A protein and the small-molecule ligand that binds it are described below.
Small molecule (SMILES): CC(=O)N[C@H]1[C@H](O[C@H]2[C@H](O)[C@@H](NC(C)=O)CO[C@@H]2CO)O[C@H](CO)[C@@H](O)[C@@H]1O

Sequence of chain 1.F:
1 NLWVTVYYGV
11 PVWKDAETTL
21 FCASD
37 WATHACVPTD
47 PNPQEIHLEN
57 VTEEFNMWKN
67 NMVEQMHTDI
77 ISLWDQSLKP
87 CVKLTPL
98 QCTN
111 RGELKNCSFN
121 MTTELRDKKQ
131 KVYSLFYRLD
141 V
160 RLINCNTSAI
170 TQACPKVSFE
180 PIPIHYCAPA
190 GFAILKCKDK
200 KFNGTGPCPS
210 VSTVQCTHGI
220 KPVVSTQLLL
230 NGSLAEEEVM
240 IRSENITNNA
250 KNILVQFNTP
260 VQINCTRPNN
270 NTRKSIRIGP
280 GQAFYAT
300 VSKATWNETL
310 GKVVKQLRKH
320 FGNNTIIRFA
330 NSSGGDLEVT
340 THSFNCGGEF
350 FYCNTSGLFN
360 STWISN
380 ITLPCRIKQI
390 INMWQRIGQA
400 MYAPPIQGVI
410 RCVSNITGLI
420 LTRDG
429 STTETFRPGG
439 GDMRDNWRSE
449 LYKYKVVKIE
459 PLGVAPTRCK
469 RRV

Binding-site contacts:
Ligand atom C8 contacts residue VAL222 of chain 1.F at 3.6 Å (hydrophobic).
Ligand atom N2 contacts residue ASN230 of chain 1.F at 2.9 Å (h-bond).
Ligand atom O6 contacts residue ASN414 of chain 1.F at 4.3 Å.
Ligand atom C4 contacts residue ASN230 of chain 1.F at 4.2 Å.
Ligand atom C6 contacts residue VAL412 of chain 1.F at 3.6 Å (hydrophobic).
Ligand atom O6 contacts residue ASN230 of chain 1.F at 4.4 Å.
Ligand atom C7 contacts residue VAL222 of chain 1.F at 4.2 Å (hydrophobic).
Ligand atom C5 contacts residue SER413 of chain 1.F at 4.0 Å.
Ligand atom C8 contacts residue VAL412 of chain 1.F at 4.4 Å (hydrophobic).
Ligand atom C7 contacts residue VAL412 of chain 1.F at 3.6 Å (hydrophobic).
Ligand atom O7 contacts residue ASN230 of chain 1.F at 3.8 Å.
Ligand atom C8 contacts residue LEU229 of chain 1.F at 4.1 Å (hydrophobic).
Ligand atom C3 contacts residue SER413 of chain 1.F at 3.9 Å.
Ligand atom O6 contacts residue GLY346 of chain 1.F at 4.3 Å.
Ligand atom O5 contacts residue VAL412 of chain 1.F at 4.2 Å.
Ligand atom C1 contacts residue VAL412 of chain 1.F at 4.3 Å (hydrophobic).
Ligand atom O7 contacts residue VAL222 of chain 1.F at 4.0 Å.
Ligand atom O7 contacts residue VAL412 of chain 1.F at 2.9 Å (h-bond).
Ligand atom C1 contacts residue SER413 of chain 1.F at 3.5 Å.
Ligand atom C8 contacts residue ASN344 of chain 1.F at 3.9 Å.
Ligand atom N2 contacts residue VAL412 of chain 1.F at 4.5 Å.
Ligand atom O5 contacts residue ASN230 of chain 1.F at 2.3 Å (h-bond).
Ligand atom C4 contacts residue VAL412 of chain 1.F at 3.4 Å (hydrophobic).
Ligand atom O4 contacts residue VAL412 of chain 1.F at 3.0 Å (h-bond).
Ligand atom C5 contacts residue ASN230 of chain 1.F at 3.6 Å.
Ligand atom O6 contacts residue CYS411 of chain 1.F at 4.2 Å.
Ligand atom O7 contacts residue PRO180 of chain 1.F at 3.0 Å.
Ligand atom C3 contacts residue ASN230 of chain 1.F at 3.8 Å.
Ligand atom C7 contacts residue ASN230 of chain 1.F at 3.6 Å.
Ligand atom O6 contacts residue VAL412 of chain 1.F at 3.9 Å.
Ligand atom C2 contacts residue ASN230 of chain 1.F at 2.4 Å.
Ligand atom C7 contacts residue PRO180 of chain 1.F at 4.1 Å (hydrophobic).
Ligand atom C5 contacts residue VAL412 of chain 1.F at 3.1 Å (hydrophobic).
Ligand atom C3 contacts residue VAL412 of chain 1.F at 3.8 Å (hydrophobic).
Ligand atom C2 contacts residue SER413 of chain 1.F at 3.8 Å.
Ligand atom C8 contacts residue PHE343 of chain 1.F at 4.3 Å (hydrophobic).
Ligand atom N2 contacts residue SER413 of chain 1.F at 3.4 Å.
Ligand atom C1 contacts residue ASN230 of chain 1.F at 1.4 Å.
Ligand atom O5 contacts residue SER413 of chain 1.F at 4.3 Å.